Binding-site contacts:
Ligand atom C8 contacts residue ASN235 of chain 1.B at 4.3 Å.
Ligand atom O5 contacts residue ASN88 of chain 1.B at 2.4 Å (h-bond).
Ligand atom C1 contacts residue ASN88 of chain 1.B at 1.4 Å.
Ligand atom O7 contacts residue ASN88 of chain 1.B at 3.8 Å.
Ligand atom O6 contacts residue ASN88 of chain 1.B at 4.3 Å.
Ligand atom O7 contacts residue ASN235 of chain 1.B at 4.3 Å.
Ligand atom O7 contacts residue ALA86 of chain 1.B at 4.3 Å.
Ligand atom C7 contacts residue ASN88 of chain 1.B at 3.6 Å.
Ligand atom C3 contacts residue ASN88 of chain 1.B at 3.7 Å.
Ligand atom C4 contacts residue ASN88 of chain 1.B at 4.1 Å.
Ligand atom N2 contacts residue ASN88 of chain 1.B at 2.9 Å (h-bond).
Ligand atom C5 contacts residue ASN88 of chain 1.B at 3.7 Å.
Ligand atom C2 contacts residue ASN88 of chain 1.B at 2.3 Å.

Sequence of chain 1.B:
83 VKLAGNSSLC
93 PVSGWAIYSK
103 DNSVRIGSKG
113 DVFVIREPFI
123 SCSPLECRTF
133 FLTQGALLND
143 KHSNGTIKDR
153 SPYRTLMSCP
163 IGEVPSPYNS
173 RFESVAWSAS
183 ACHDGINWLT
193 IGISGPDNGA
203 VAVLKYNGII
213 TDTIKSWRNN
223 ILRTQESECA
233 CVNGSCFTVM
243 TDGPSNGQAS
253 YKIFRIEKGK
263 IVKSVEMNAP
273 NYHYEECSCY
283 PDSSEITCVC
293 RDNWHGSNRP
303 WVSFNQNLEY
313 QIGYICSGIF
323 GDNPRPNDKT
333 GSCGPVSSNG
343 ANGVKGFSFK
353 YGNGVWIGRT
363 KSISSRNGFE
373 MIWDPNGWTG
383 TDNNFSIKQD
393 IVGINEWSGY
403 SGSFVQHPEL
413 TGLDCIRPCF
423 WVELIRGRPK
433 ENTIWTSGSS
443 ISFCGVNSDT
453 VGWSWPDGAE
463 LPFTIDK

This small molecule binds to this protein.
Small molecule (SMILES): CC(=O)N[C@@H]1[C@@H](O)[C@H](O)[C@@H](CO)O[C@H]1O